This protein binds this small molecule.
Small molecule (SMILES): O=C(O)CCc1nccs1

Sequence of chain 1.A:
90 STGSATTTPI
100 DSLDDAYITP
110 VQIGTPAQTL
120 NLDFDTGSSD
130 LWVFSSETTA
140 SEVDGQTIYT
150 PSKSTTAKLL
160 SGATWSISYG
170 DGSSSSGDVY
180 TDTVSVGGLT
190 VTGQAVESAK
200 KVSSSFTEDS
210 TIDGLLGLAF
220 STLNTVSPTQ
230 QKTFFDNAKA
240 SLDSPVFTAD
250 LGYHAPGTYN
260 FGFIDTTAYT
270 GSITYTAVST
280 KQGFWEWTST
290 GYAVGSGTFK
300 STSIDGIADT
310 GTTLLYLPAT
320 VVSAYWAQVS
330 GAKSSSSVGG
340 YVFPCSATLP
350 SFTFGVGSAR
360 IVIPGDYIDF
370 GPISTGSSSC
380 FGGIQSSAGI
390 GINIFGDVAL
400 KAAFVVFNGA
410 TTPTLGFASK

Binding-site contacts:
Ligand atom N contacts residue PHE342 of chain 1.A at 4.2 Å.
Ligand atom C1 contacts residue VAL341 of chain 1.A at 3.8 Å (hydrophobic).
Ligand atom S contacts residue LYS332 of chain 1.A at 4.5 Å.
Ligand atom C contacts residue SER378 of chain 1.A at 3.3 Å.
Ligand atom C1 contacts residue LYS332 of chain 1.A at 4.3 Å.
Ligand atom C contacts residue VAL341 of chain 1.A at 4.1 Å (hydrophobic).
Ligand atom S contacts residue PRO343 of chain 1.A at 4.1 Å.
Ligand atom C1 contacts residue PHE342 of chain 1.A at 3.6 Å (hydrophobic).
Ligand atom C1 contacts residue PRO343 of chain 1.A at 3.8 Å (hydrophobic).
Ligand atom S contacts residue GLY330 of chain 1.A at 3.2 Å (h-bond).
Ligand atom C2 contacts residue SER378 of chain 1.A at 3.6 Å.
Ligand atom C contacts residue PRO343 of chain 1.A at 3.8 Å (hydrophobic).
Ligand atom N contacts residue SER378 of chain 1.A at 2.6 Å (h-bond).
Ligand atom C contacts residue PHE342 of chain 1.A at 3.5 Å (hydrophobic).
Ligand atom C1 contacts residue GLY330 of chain 1.A at 3.4 Å.
Ligand atom C3 contacts residue SER378 of chain 1.A at 4.1 Å.
Ligand atom N contacts residue PRO343 of chain 1.A at 4.3 Å.